Sequence of chain 1.E:
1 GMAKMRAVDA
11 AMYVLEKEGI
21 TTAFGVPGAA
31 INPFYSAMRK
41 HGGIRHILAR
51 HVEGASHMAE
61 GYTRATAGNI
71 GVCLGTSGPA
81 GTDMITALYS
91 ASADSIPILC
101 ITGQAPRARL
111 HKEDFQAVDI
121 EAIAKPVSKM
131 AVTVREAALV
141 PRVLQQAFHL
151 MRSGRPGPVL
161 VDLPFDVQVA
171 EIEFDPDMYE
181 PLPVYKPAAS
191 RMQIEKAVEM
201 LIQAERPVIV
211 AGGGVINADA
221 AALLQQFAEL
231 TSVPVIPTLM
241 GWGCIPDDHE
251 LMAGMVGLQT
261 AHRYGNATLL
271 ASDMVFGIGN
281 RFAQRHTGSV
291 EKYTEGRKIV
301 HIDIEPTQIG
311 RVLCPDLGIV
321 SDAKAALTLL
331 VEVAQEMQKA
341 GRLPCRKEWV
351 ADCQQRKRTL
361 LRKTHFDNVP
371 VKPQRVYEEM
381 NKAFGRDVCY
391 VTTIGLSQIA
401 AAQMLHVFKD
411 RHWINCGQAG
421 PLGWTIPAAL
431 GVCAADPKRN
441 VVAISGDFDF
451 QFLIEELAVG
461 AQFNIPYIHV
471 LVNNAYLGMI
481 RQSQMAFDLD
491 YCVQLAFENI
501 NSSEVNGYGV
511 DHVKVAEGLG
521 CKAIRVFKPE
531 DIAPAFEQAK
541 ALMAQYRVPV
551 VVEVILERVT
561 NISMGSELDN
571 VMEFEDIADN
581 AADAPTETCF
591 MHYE

Binding-site contacts:
Ligand atom O1 contacts residue ARG358 of chain 1.E at 4.1 Å.
Ligand atom C2 contacts residue CYS589 of chain 1.E at 4.2 Å (hydrophobic).
Ligand atom O3 contacts residue GLU250 of chain 1.E at 4.3 Å.
Ligand atom O1 contacts residue GLN354 of chain 1.E at 3.7 Å.
Ligand atom C6 contacts residue CYS589 of chain 1.E at 1.8 Å (hydrophobic).
Ligand atom C1 contacts residue CYS589 of chain 1.E at 2.8 Å (hydrophobic).
Ligand atom C2 contacts residue GLN354 of chain 1.E at 3.9 Å.
Ligand atom CM2 contacts residue GLN354 of chain 1.E at 1.5 Å.
Ligand atom O1 contacts residue CYS589 of chain 1.E at 3.0 Å (h-bond).
Ligand atom C4 contacts residue CYS589 of chain 1.E at 4.3 Å (hydrophobic).
Ligand atom CM3 contacts residue GLU250 of chain 1.E at 3.5 Å.
Ligand atom C5 contacts residue CYS589 of chain 1.E at 2.9 Å (hydrophobic).
Ligand atom O2 contacts residue GLN354 of chain 1.E at 2.7 Å.
Ligand atom O3 contacts residue GLN354 of chain 1.E at 3.4 Å (h-bond).
Ligand atom CM3 contacts residue GLN354 of chain 1.E at 3.9 Å.
Ligand atom O1 contacts residue LYS357 of chain 1.E at 4.2 Å.
Ligand atom C1 contacts residue GLN354 of chain 1.E at 4.5 Å.
Ligand atom CM2 contacts residue GLN355 of chain 1.E at 4.2 Å.
Ligand atom C3 contacts residue GLN354 of chain 1.E at 4.4 Å.
Ligand atom CM5 contacts residue CYS589 of chain 1.E at 3.0 Å (hydrophobic).

The protein below binds the small molecule below.
Small molecule (SMILES): COC1=C(OC)C(=O)C(C)=CC1=O